A small-molecule ligand and the protein it binds are described below.
Small molecule (SMILES): CC(=O)N[C@H]1[C@H](O[C@H]2[C@H](O)[C@@H](NC(C)=O)CO[C@@H]2CO)O[C@H](CO)[C@@H](O)[C@@H]1O

Sequence of chain 1.B:
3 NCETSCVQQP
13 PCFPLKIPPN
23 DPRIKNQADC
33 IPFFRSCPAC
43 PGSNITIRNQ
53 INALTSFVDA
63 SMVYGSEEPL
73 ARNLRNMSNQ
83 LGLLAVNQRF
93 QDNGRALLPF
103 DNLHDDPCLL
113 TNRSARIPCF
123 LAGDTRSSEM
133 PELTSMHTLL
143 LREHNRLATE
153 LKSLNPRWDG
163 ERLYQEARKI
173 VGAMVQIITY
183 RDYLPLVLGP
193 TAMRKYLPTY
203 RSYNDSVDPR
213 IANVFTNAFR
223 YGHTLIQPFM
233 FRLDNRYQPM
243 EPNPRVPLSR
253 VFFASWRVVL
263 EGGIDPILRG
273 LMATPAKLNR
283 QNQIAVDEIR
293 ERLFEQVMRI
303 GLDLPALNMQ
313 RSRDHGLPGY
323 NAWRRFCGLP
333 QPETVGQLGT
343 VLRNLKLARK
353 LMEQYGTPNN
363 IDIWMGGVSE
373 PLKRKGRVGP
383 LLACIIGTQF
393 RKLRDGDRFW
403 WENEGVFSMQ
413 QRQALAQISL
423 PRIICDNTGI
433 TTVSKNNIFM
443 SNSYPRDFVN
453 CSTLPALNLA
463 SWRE

Binding-site contacts:
Ligand atom C1 contacts residue ASN114 of chain 1.B at 1.6 Å.
Ligand atom C1 contacts residue SER116 of chain 1.B at 3.8 Å.
Ligand atom O5 contacts residue ALA117 of chain 1.B at 4.0 Å.
Ligand atom C4 contacts residue ASN114 of chain 1.B at 4.3 Å.
Ligand atom C3 contacts residue ASN114 of chain 1.B at 3.9 Å.
Ligand atom C2 contacts residue ASN114 of chain 1.B at 2.6 Å.
Ligand atom C5 contacts residue SER116 of chain 1.B at 4.4 Å.
Ligand atom C2 contacts residue TRP258 of chain 1.B at 4.2 Å (hydrophobic).
Ligand atom O5 contacts residue TRP258 of chain 1.B at 3.9 Å.
Ligand atom N2 contacts residue ASN114 of chain 1.B at 3.0 Å (h-bond).
Ligand atom C1 contacts residue ALA117 of chain 1.B at 4.4 Å (hydrophobic).
Ligand atom O6 contacts residue LEU262 of chain 1.B at 3.4 Å.
Ligand atom C6 contacts residue LEU262 of chain 1.B at 4.0 Å (hydrophobic).
Ligand atom O5 contacts residue SER116 of chain 1.B at 4.3 Å.
Ligand atom O6 contacts residue ALA117 of chain 1.B at 4.4 Å.
Ligand atom C8 contacts residue ASN114 of chain 1.B at 4.2 Å.
Ligand atom C1 contacts residue TRP258 of chain 1.B at 4.2 Å (hydrophobic).
Ligand atom C5 contacts residue ASN114 of chain 1.B at 3.8 Å.
Ligand atom O5 contacts residue ASN114 of chain 1.B at 2.5 Å (h-bond).
Ligand atom O7 contacts residue ASN114 of chain 1.B at 3.5 Å (h-bond).
Ligand atom O7 contacts residue TRP258 of chain 1.B at 3.7 Å.
Ligand atom C7 contacts residue ASN114 of chain 1.B at 3.3 Å.